Sequence of chain 4.A:
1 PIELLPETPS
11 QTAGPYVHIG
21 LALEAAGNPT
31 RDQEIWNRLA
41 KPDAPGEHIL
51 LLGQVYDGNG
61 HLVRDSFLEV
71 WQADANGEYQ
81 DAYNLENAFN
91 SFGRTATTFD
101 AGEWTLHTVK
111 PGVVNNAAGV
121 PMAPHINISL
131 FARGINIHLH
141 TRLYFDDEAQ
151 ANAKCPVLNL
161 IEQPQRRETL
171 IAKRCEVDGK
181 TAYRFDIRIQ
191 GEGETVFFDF

Sequence of chain 4.B:
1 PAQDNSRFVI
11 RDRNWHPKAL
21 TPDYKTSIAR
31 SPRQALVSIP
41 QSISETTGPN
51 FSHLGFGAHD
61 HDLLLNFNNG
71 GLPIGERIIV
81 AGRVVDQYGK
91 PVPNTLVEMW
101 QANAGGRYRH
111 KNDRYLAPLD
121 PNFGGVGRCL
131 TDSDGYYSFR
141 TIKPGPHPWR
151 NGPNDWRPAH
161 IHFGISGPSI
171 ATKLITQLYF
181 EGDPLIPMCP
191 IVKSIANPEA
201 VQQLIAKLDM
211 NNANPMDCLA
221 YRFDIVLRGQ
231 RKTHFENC

Binding-site contacts:
Ligand atom C5 contacts residue TRP149 of chain 4.B at 3.8 Å (hydrophobic).
Ligand atom C4 contacts residue PRO15 of chain 4.A at 3.3 Å (hydrophobic).
Ligand atom C2 contacts residue FE1 of chain 4.M at 3.0 Å.
Ligand atom C3 contacts residue GLY14 of chain 4.A at 3.9 Å.
Ligand atom O8 contacts residue FE1 of chain 4.M at 2.1 Å.
Ligand atom O11 contacts residue ILE191 of chain 4.B at 3.6 Å.
Ligand atom O10 contacts residue TYR24 of chain 4.B at 4.0 Å.
Ligand atom O7 contacts residue HIS160 of chain 4.B at 3.3 Å (h-bond).
Ligand atom C3 contacts residue ILE191 of chain 4.B at 3.7 Å (hydrophobic).
Ligand atom O8 contacts residue HIS162 of chain 4.B at 2.9 Å.
Ligand atom O8 contacts residue ARG157 of chain 4.B at 2.9 Å (salt-bridge).
Ligand atom O10 contacts residue TRP149 of chain 4.B at 3.4 Å.
Ligand atom O7 contacts residue TYR108 of chain 4.B at 3.1 Å (h-bond).
Ligand atom C1 contacts residue ARG157 of chain 4.B at 3.6 Å.
Ligand atom O11 contacts residue TYR24 of chain 4.B at 2.5 Å (h-bond).
Ligand atom C3 contacts residue PRO15 of chain 4.A at 3.5 Å (hydrophobic).
Ligand atom O7 contacts residue HIS147 of chain 4.B at 3.6 Å.
Ligand atom O11 contacts residue GLY14 of chain 4.A at 4.0 Å.
Ligand atom O7 contacts residue FE1 of chain 4.M at 2.4 Å.
Ligand atom N9 contacts residue TRP149 of chain 4.B at 3.9 Å.
Ligand atom N9 contacts residue TYR24 of chain 4.B at 3.6 Å.
Ligand atom C6 contacts residue HIS147 of chain 4.B at 3.5 Å.
Ligand atom C6 contacts residue ARG157 of chain 4.B at 3.9 Å.
Ligand atom O10 contacts residue PRO15 of chain 4.A at 3.9 Å.
Ligand atom O10 contacts residue ARG133 of chain 4.A at 3.6 Å.
Ligand atom C2 contacts residue ARG157 of chain 4.B at 3.3 Å.
Ligand atom C1 contacts residue FE1 of chain 4.M at 3.1 Å.
Ligand atom O8 contacts residue TYR108 of chain 4.B at 3.9 Å.
Ligand atom N9 contacts residue PRO15 of chain 4.A at 3.4 Å.
Ligand atom C3 contacts residue ARG157 of chain 4.B at 3.9 Å.
Ligand atom O8 contacts residue HIS160 of chain 4.B at 3.1 Å (h-bond).
Ligand atom O11 contacts residue PRO15 of chain 4.A at 3.7 Å.
Ligand atom O8 contacts residue GLN177 of chain 4.B at 4.0 Å.
Ligand atom C5 contacts residue PRO15 of chain 4.A at 3.8 Å (hydrophobic).
Ligand atom C4 contacts residue ILE191 of chain 4.B at 3.9 Å (hydrophobic).
Ligand atom N9 contacts residue ILE191 of chain 4.B at 3.8 Å.
Ligand atom O11 contacts residue THR12 of chain 4.A at 4.0 Å.
Ligand atom O7 contacts residue ARG157 of chain 4.B at 3.5 Å.
Ligand atom C1 contacts residue HIS147 of chain 4.B at 4.0 Å.
Ligand atom O11 contacts residue ARG133 of chain 4.A at 3.7 Å.

A protein and the small-molecule ligand that binds it are described below.
Small molecule (SMILES): O=[N+]([O-])c1ccc(O)c(O)c1